Binding-site contacts:
Ligand atom O7 contacts residue SER453 of chain 1.D at 4.0 Å.
Ligand atom C1 contacts residue ASN455 of chain 1.D at 1.5 Å.
Ligand atom C1 contacts residue THR454 of chain 1.D at 4.2 Å.
Ligand atom C8 contacts residue ASN455 of chain 1.D at 4.4 Å.
Ligand atom C2 contacts residue ASN455 of chain 1.D at 2.5 Å.
Ligand atom C8 contacts residue SER453 of chain 1.D at 3.3 Å.
Ligand atom C3 contacts residue ASN455 of chain 1.D at 3.9 Å.
Ligand atom C2 contacts residue THR454 of chain 1.D at 4.1 Å.
Ligand atom C8 contacts residue THR454 of chain 1.D at 3.9 Å.
Ligand atom N2 contacts residue ASN455 of chain 1.D at 2.9 Å (h-bond).
Ligand atom O7 contacts residue THR454 of chain 1.D at 4.3 Å.
Ligand atom O7 contacts residue ASN455 of chain 1.D at 3.6 Å.
Ligand atom N2 contacts residue THR454 of chain 1.D at 4.4 Å.
Ligand atom C7 contacts residue THR454 of chain 1.D at 4.1 Å.
Ligand atom C5 contacts residue ASN455 of chain 1.D at 3.9 Å.
Ligand atom C4 contacts residue ASN455 of chain 1.D at 4.4 Å.
Ligand atom C7 contacts residue SER453 of chain 1.D at 4.0 Å.
Ligand atom C7 contacts residue ASN455 of chain 1.D at 3.7 Å.
Ligand atom O5 contacts residue ASN455 of chain 1.D at 2.5 Å (h-bond).

This small molecule binds to this protein.
Small molecule (SMILES): CC(=O)N[C@@H]1[C@@H](O)[C@H](O)[C@@H](CO)O[C@H]1O

Sequence of chain 1.D:
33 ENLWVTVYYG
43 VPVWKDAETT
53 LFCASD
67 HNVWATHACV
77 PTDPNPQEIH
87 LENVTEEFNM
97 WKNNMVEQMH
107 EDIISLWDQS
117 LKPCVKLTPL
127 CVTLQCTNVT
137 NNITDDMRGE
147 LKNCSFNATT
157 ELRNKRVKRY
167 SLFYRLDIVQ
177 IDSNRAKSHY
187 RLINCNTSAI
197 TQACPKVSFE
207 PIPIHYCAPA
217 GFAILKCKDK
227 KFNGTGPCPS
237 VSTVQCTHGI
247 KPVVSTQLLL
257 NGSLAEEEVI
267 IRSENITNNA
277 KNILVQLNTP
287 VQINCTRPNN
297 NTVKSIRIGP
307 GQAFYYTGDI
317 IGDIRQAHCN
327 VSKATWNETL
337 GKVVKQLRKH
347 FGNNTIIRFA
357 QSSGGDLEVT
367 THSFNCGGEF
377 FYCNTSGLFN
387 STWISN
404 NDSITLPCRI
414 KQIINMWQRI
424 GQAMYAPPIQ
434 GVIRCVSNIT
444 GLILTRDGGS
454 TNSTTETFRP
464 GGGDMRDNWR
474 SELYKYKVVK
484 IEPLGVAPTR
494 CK